This protein binds this small molecule.
Small molecule (SMILES): CC(=O)N[C@@H]1[C@@H](O)[C@H](O)[C@@H](CO)O[C@H]1O

Sequence of chain 1.D:
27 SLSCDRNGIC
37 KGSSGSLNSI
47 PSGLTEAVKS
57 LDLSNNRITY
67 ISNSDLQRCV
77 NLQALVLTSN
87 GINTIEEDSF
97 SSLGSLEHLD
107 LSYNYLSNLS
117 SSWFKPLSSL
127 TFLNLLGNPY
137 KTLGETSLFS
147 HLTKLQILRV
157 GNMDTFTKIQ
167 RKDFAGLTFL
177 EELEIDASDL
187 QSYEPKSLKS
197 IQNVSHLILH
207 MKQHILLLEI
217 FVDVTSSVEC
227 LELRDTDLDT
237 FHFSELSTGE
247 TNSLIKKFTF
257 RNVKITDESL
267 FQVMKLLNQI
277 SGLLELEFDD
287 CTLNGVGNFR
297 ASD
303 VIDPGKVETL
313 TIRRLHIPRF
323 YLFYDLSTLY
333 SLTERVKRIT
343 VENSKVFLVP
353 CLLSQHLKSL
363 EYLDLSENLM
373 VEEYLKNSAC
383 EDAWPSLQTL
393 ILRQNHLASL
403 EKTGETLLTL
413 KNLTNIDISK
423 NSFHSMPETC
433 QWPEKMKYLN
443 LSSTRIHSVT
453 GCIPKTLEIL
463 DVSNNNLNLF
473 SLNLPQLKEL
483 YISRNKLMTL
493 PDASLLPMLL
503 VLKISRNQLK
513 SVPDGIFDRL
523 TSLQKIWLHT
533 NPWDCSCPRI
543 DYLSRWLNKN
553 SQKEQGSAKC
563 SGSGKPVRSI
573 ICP

Binding-site contacts:
Ligand atom C2 contacts residue ASN199 of chain 1.D at 2.7 Å.
Ligand atom O5 contacts residue ASN199 of chain 1.D at 2.4 Å (h-bond).
Ligand atom C3 contacts residue ASN199 of chain 1.D at 4.0 Å.
Ligand atom O6 contacts residue GLN198 of chain 1.D at 4.1 Å.
Ligand atom C7 contacts residue ASN199 of chain 1.D at 3.6 Å.
Ligand atom O5 contacts residue LEU250 of chain 1.D at 3.7 Å.
Ligand atom C4 contacts residue ASN199 of chain 1.D at 4.4 Å.
Ligand atom C1 contacts residue ASN199 of chain 1.D at 1.6 Å.
Ligand atom N2 contacts residue ASN199 of chain 1.D at 3.1 Å (h-bond).
Ligand atom O5 contacts residue GLN198 of chain 1.D at 4.0 Å.
Ligand atom C8 contacts residue PHE175 of chain 1.D at 4.1 Å (hydrophobic).
Ligand atom C5 contacts residue ASN199 of chain 1.D at 3.7 Å.
Ligand atom C6 contacts residue SER222 of chain 1.D at 4.5 Å.
Ligand atom C5 contacts residue LEU250 of chain 1.D at 4.5 Å (hydrophobic).
Ligand atom O7 contacts residue ASN199 of chain 1.D at 3.6 Å.
Ligand atom C6 contacts residue LEU250 of chain 1.D at 4.3 Å (hydrophobic).
Ligand atom O6 contacts residue SER222 of chain 1.D at 4.2 Å.